The protein below binds the small molecule below.
Small molecule (SMILES): C[C@@]1(C(=O)Nc2cncc3ccccc23)CNc2ccc(Cl)cc21

Sequence of chain 1.A:
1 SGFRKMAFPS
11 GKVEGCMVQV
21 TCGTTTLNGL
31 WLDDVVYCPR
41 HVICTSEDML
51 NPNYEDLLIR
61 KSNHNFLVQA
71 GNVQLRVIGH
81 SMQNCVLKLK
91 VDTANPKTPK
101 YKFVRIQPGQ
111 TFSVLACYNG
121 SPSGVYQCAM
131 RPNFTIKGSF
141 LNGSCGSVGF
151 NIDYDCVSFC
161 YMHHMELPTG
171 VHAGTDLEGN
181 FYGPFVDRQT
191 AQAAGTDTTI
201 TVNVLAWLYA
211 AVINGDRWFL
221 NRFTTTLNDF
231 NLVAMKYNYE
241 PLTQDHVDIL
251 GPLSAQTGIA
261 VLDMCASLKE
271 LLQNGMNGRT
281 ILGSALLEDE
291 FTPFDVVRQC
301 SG

Binding-site contacts:
Ligand atom C5 contacts residue MET165 of chain 1.A at 3.7 Å (hydrophobic).
Ligand atom N2 contacts residue GLU166 of chain 1.A at 3.9 Å.
Ligand atom C12 contacts residue PHE140 of chain 1.A at 3.5 Å (hydrophobic).
Ligand atom CL contacts residue HIS41 of chain 1.A at 3.4 Å.
Ligand atom C7 contacts residue HIS41 of chain 1.A at 3.8 Å.
Ligand atom C11 contacts residue CYS145 of chain 1.A at 3.9 Å (hydrophobic).
Ligand atom CL contacts residue MET165 of chain 1.A at 3.7 Å.
Ligand atom C3 contacts residue GLN189 of chain 1.A at 3.4 Å.
Ligand atom C6 contacts residue HIS164 of chain 1.A at 3.9 Å.
Ligand atom C12 contacts residue LEU141 of chain 1.A at 3.7 Å (hydrophobic).
Ligand atom N1 contacts residue ASN142 of chain 1.A at 3.8 Å.
Ligand atom N2 contacts residue SER144 of chain 1.A at 3.6 Å.
Ligand atom N2 contacts residue HIS163 of chain 1.A at 2.7 Å (h-bond).
Ligand atom N contacts residue GLN189 of chain 1.A at 2.9 Å (h-bond).
Ligand atom C5 contacts residue ARG188 of chain 1.A at 3.6 Å.
Ligand atom N1 contacts residue CYS145 of chain 1.A at 3.9 Å.
Ligand atom C7 contacts residue MET165 of chain 1.A at 3.5 Å (hydrophobic).
Ligand atom N2 contacts residue PHE140 of chain 1.A at 3.8 Å.
Ligand atom C7 contacts residue HIS164 of chain 1.A at 3.2 Å.
Ligand atom C13 contacts residue LEU141 of chain 1.A at 3.8 Å (hydrophobic).
Ligand atom CL contacts residue HIS164 of chain 1.A at 3.7 Å.
Ligand atom C4 contacts residue MET49 of chain 1.A at 3.9 Å (hydrophobic).
Ligand atom C5 contacts residue MET49 of chain 1.A at 3.5 Å (hydrophobic).
Ligand atom C11 contacts residue GLU166 of chain 1.A at 3.8 Å.
Ligand atom O contacts residue GLU166 of chain 1.A at 2.9 Å (salt-bridge).
Ligand atom C13 contacts residue ASN142 of chain 1.A at 3.9 Å.
Ligand atom C14 contacts residue PHE140 of chain 1.A at 3.6 Å (hydrophobic).
Ligand atom C14 contacts residue GLU166 of chain 1.A at 3.5 Å.
Ligand atom C12 contacts residue HIS163 of chain 1.A at 3.8 Å.
Ligand atom C6 contacts residue MET165 of chain 1.A at 3.4 Å (hydrophobic).
Ligand atom C14 contacts residue LEU141 of chain 1.A at 3.8 Å (hydrophobic).
Ligand atom C17 contacts residue ASN142 of chain 1.A at 3.6 Å.
Ligand atom C4 contacts residue GLN189 of chain 1.A at 3.3 Å.
Ligand atom C11 contacts residue HIS163 of chain 1.A at 3.1 Å.
Ligand atom O contacts residue MET165 of chain 1.A at 3.4 Å.
Ligand atom C12 contacts residue GLU166 of chain 1.A at 3.6 Å.
Ligand atom CL contacts residue ASP187 of chain 1.A at 3.4 Å.
Ligand atom C14 contacts residue ASN142 of chain 1.A at 3.8 Å.
Ligand atom C13 contacts residue GLU166 of chain 1.A at 3.8 Å.
Ligand atom C6 contacts residue MET49 of chain 1.A at 3.8 Å (hydrophobic).

Sequence of chain 1.B:
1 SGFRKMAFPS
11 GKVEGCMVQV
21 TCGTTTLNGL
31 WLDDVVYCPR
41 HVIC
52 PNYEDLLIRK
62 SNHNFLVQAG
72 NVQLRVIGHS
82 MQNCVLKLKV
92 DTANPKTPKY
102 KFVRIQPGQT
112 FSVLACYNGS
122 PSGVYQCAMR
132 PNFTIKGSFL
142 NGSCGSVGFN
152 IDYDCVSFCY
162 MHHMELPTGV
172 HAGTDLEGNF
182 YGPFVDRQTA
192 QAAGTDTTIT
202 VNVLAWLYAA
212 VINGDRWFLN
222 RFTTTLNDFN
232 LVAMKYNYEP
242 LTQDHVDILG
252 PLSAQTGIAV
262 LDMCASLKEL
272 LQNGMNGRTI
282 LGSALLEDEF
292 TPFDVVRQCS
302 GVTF